This protein binds this small molecule.
Small molecule (SMILES): CCC[C@@H](CO)NC(=O)c1ccc(OCc2c(-c3ccc(C)nc3)noc2C)nc1

Binding-site contacts:
Ligand atom C7 contacts residue THR208 of chain 1.B at 3.7 Å.
Ligand atom C19 contacts residue TYR213 of chain 1.B at 4.0 Å (hydrophobic).
Ligand atom C5 contacts residue TYR49 of chain 1.A at 3.1 Å (hydrophobic).
Ligand atom C16 contacts residue TYR163 of chain 1.B at 4.0 Å (hydrophobic).
Ligand atom O1 contacts residue TYR49 of chain 1.A at 3.7 Å.
Ligand atom O2 contacts residue THR208 of chain 1.B at 4.1 Å.
Ligand atom C7 contacts residue TYR49 of chain 1.A at 3.9 Å (hydrophobic).
Ligand atom O contacts residue TYR49 of chain 1.A at 4.0 Å.
Ligand atom C6 contacts residue THR208 of chain 1.B at 3.5 Å.
Ligand atom C18 contacts residue TYR213 of chain 1.B at 4.1 Å (hydrophobic).
Ligand atom C8 contacts residue THR208 of chain 1.B at 3.8 Å.
Ligand atom C11 contacts residue PHE68 of chain 1.A at 4.1 Å (hydrophobic).
Ligand atom C12 contacts residue PHE68 of chain 1.A at 4.1 Å (hydrophobic).
Ligand atom N1 contacts residue THR210 of chain 1.B at 4.0 Å.
Ligand atom C17 contacts residue TYR163 of chain 1.B at 3.0 Å (hydrophobic).
Ligand atom C13 contacts residue ASP47 of chain 1.A at 3.5 Å.
Ligand atom C3 contacts residue TYR49 of chain 1.A at 4.2 Å (hydrophobic).
Ligand atom C16 contacts residue PHE68 of chain 1.A at 4.2 Å (hydrophobic).
Ligand atom C13 contacts residue ALA70 of chain 1.A at 4.1 Å (hydrophobic).
Ligand atom C contacts residue LYS159 of chain 1.B at 3.9 Å.
Ligand atom C21 contacts residue TYR49 of chain 1.A at 3.4 Å (hydrophobic).
Ligand atom C21 contacts residue THR208 of chain 1.B at 3.3 Å.
Ligand atom C9 contacts residue TYR49 of chain 1.A at 4.2 Å (hydrophobic).
Ligand atom C20 contacts residue THR210 of chain 1.B at 4.1 Å.
Ligand atom N contacts residue TYR49 of chain 1.A at 2.9 Å (h-bond).
Ligand atom C contacts residue HIS105 of chain 1.B at 3.8 Å.
Ligand atom N3 contacts residue THR208 of chain 1.B at 3.4 Å.
Ligand atom C13 contacts residue PHE68 of chain 1.A at 3.9 Å (hydrophobic).
Ligand atom C9 contacts residue THR208 of chain 1.B at 3.6 Å.
Ligand atom O3 contacts residue THR133 of chain 1.A at 3.5 Å (h-bond).
Ligand atom C19 contacts residue TYR163 of chain 1.B at 3.4 Å (hydrophobic).
Ligand atom N3 contacts residue TYR49 of chain 1.A at 3.8 Å.
Ligand atom C18 contacts residue TYR163 of chain 1.B at 3.5 Å (hydrophobic).
Ligand atom C19 contacts residue SER162 of chain 1.B at 3.4 Å.
Ligand atom O3 contacts residue ALA70 of chain 1.A at 3.9 Å.
Ligand atom N1 contacts residue THR133 of chain 1.A at 3.5 Å (h-bond).
Ligand atom C10 contacts residue TYR49 of chain 1.A at 3.7 Å (hydrophobic).
Ligand atom N2 contacts residue TYR213 of chain 1.B at 4.0 Å.
Ligand atom C19 contacts residue PHE103 of chain 1.B at 4.0 Å (hydrophobic).
Ligand atom C6 contacts residue TYR49 of chain 1.A at 3.5 Å (hydrophobic).

Sequence of chain 1.A:
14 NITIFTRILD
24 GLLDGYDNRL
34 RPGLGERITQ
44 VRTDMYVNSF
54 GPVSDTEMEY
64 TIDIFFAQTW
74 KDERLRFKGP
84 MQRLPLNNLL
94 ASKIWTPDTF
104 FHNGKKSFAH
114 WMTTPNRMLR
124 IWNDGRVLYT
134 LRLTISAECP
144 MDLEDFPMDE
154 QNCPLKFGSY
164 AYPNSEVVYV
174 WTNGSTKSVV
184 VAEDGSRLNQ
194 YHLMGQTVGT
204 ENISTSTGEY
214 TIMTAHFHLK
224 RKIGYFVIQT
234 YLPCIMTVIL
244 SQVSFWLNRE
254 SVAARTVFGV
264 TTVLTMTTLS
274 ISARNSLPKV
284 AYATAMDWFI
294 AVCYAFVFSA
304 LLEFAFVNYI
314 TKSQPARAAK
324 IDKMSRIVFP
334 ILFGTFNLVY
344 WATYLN

Sequence of chain 1.B:
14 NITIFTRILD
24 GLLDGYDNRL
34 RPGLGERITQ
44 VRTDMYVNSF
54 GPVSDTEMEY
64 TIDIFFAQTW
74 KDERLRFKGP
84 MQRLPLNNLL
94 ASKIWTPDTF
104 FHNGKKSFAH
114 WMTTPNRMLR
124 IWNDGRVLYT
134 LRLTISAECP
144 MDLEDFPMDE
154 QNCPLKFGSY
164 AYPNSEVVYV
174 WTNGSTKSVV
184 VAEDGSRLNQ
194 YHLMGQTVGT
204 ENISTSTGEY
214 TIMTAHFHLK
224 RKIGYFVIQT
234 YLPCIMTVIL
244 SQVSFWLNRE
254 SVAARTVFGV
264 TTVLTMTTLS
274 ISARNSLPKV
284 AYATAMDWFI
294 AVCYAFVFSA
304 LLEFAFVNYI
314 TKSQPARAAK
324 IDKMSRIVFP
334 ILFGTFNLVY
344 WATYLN